Binding-site contacts:
Ligand atom O3 contacts residue TYR104 of chain 1.A at 3.7 Å.
Ligand atom C7 contacts residue SER101 of chain 1.A at 4.1 Å.
Ligand atom C7 contacts residue TYR104 of chain 1.A at 3.7 Å (hydrophobic).
Ligand atom C10 contacts residue TYR104 of chain 1.A at 4.0 Å (hydrophobic).
Ligand atom C9 contacts residue SER110 of chain 1.A at 3.7 Å.
Ligand atom O3 contacts residue ILE112 of chain 1.A at 3.8 Å.
Ligand atom C7 contacts residue ILE112 of chain 1.A at 3.6 Å (hydrophobic).
Ligand atom C13 contacts residue PRO49 of chain 1.A at 3.1 Å (hydrophobic).
Ligand atom C6 contacts residue SER101 of chain 1.A at 3.8 Å.
Ligand atom C8 contacts residue TYR104 of chain 1.A at 4.1 Å (hydrophobic).
Ligand atom C9 contacts residue PRO106 of chain 1.A at 4.0 Å (hydrophobic).
Ligand atom C4 contacts residue TYR59 of chain 1.A at 3.6 Å (hydrophobic).
Ligand atom N1 contacts residue VAL54 of chain 1.A at 3.5 Å.
Ligand atom O contacts residue GLU48 of chain 1.A at 3.7 Å.
Ligand atom C contacts residue PRO49 of chain 1.A at 4.0 Å (hydrophobic).
Ligand atom C2 contacts residue PRO49 of chain 1.A at 3.5 Å (hydrophobic).
Ligand atom N2 contacts residue ILE112 of chain 1.A at 4.0 Å.
Ligand atom C contacts residue GLU48 of chain 1.A at 3.7 Å.
Ligand atom N1 contacts residue PRO49 of chain 1.A at 3.9 Å.
Ligand atom N contacts residue PRO49 of chain 1.A at 2.7 Å (h-bond).
Ligand atom C12 contacts residue VAL54 of chain 1.A at 3.9 Å (hydrophobic).
Ligand atom C2 contacts residue GLN52 of chain 1.A at 3.7 Å.
Ligand atom C13 contacts residue VAL54 of chain 1.A at 4.0 Å (hydrophobic).
Ligand atom C8 contacts residue SER101 of chain 1.A at 3.7 Å.
Ligand atom C10 contacts residue ILE112 of chain 1.A at 4.0 Å (hydrophobic).
Ligand atom O1 contacts residue VAL54 of chain 1.A at 3.9 Å.
Ligand atom C8 contacts residue THR105 of chain 1.A at 3.7 Å.
Ligand atom C1 contacts residue PRO49 of chain 1.A at 4.1 Å (hydrophobic).
Ligand atom O2 contacts residue SER101 of chain 1.A at 2.8 Å (h-bond).
Ligand atom C9 contacts residue THR105 of chain 1.A at 3.4 Å.
Ligand atom C3 contacts residue VAL54 of chain 1.A at 3.7 Å (hydrophobic).
Ligand atom O contacts residue PRO49 of chain 1.A at 3.4 Å.
Ligand atom C8 contacts residue ILE112 of chain 1.A at 4.0 Å (hydrophobic).
Ligand atom O1 contacts residue TYR59 of chain 1.A at 3.3 Å.
Ligand atom O2 contacts residue PHE50 of chain 1.A at 3.8 Å.
Ligand atom C3 contacts residue PRO49 of chain 1.A at 3.8 Å (hydrophobic).
Ligand atom O2 contacts residue ILE112 of chain 1.A at 3.7 Å.
Ligand atom C2 contacts residue PRO53 of chain 1.A at 3.6 Å (hydrophobic).
Ligand atom C5 contacts residue TYR104 of chain 1.A at 4.0 Å (hydrophobic).
Ligand atom C6 contacts residue ILE112 of chain 1.A at 3.5 Å (hydrophobic).

This protein binds this small molecule.
Small molecule (SMILES): COCCNC(=O)N1CCN(C(=O)c2ccc(C)o2)CC1

Sequence of chain 1.A:
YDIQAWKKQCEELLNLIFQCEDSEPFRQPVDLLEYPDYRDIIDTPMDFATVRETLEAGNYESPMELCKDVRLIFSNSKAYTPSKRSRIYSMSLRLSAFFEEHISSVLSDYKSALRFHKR